Binding-site contacts:
Ligand atom C1 contacts residue ASN167 of chain 1.E at 1.5 Å.
Ligand atom C6 contacts residue VAL144 of chain 1.E at 4.4 Å (hydrophobic).
Ligand atom C3 contacts residue ASN167 of chain 1.E at 3.8 Å.
Ligand atom C5 contacts residue ASN167 of chain 1.E at 3.7 Å.
Ligand atom C7 contacts residue ASN167 of chain 1.E at 3.3 Å.
Ligand atom C7 contacts residue THR168 of chain 1.E at 3.8 Å.
Ligand atom C1 contacts residue ARG162 of chain 1.E at 3.7 Å.
Ligand atom O5 contacts residue ARG162 of chain 1.E at 3.5 Å (salt-bridge).
Ligand atom C8 contacts residue ASN167 of chain 1.E at 3.3 Å.
Ligand atom C8 contacts residue THR168 of chain 1.E at 3.4 Å.
Ligand atom N2 contacts residue THR168 of chain 1.E at 3.2 Å (h-bond).
Ligand atom C1 contacts residue THR168 of chain 1.E at 4.3 Å.
Ligand atom O7 contacts residue ARG278 of chain 1.A at 2.9 Å (salt-bridge).
Ligand atom O7 contacts residue ASN167 of chain 1.E at 3.5 Å (h-bond).
Ligand atom N2 contacts residue ASN167 of chain 1.E at 2.8 Å (h-bond).
Ligand atom C5 contacts residue ARG162 of chain 1.E at 4.4 Å.
Ligand atom C8 contacts residue ILE164 of chain 1.E at 4.1 Å (hydrophobic).
Ligand atom O5 contacts residue ASN167 of chain 1.E at 2.4 Å (h-bond).
Ligand atom C4 contacts residue ASN167 of chain 1.E at 4.3 Å.
Ligand atom C2 contacts residue ASN167 of chain 1.E at 2.5 Å.
Ligand atom C7 contacts residue ARG278 of chain 1.A at 3.5 Å.
Ligand atom C2 contacts residue THR168 of chain 1.E at 4.3 Å.
Ligand atom C8 contacts residue ARG278 of chain 1.A at 3.5 Å.

Sequence of chain 1.A:
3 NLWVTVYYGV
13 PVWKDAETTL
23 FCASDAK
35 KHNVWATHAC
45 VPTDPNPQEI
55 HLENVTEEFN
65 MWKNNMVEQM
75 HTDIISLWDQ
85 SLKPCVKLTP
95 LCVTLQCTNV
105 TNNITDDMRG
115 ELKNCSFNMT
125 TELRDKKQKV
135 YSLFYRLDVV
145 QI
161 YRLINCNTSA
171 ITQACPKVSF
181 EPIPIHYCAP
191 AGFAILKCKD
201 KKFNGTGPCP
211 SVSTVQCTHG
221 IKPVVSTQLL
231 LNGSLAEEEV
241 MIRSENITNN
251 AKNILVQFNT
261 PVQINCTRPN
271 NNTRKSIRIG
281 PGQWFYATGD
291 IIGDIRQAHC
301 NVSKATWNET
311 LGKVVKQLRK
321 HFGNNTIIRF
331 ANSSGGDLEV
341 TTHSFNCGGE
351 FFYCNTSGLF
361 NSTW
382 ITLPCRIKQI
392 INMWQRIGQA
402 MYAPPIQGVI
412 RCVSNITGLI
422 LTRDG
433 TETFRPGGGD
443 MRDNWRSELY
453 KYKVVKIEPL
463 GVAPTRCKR

This protein binds this small molecule.
Small molecule (SMILES): CC(=O)N[C@H]1[C@H](O[C@H]2[C@H](O)[C@@H](NC(C)=O)CO[C@@H]2CO)O[C@H](CO)[C@@H](O)[C@@H]1O

Sequence of chain 1.E:
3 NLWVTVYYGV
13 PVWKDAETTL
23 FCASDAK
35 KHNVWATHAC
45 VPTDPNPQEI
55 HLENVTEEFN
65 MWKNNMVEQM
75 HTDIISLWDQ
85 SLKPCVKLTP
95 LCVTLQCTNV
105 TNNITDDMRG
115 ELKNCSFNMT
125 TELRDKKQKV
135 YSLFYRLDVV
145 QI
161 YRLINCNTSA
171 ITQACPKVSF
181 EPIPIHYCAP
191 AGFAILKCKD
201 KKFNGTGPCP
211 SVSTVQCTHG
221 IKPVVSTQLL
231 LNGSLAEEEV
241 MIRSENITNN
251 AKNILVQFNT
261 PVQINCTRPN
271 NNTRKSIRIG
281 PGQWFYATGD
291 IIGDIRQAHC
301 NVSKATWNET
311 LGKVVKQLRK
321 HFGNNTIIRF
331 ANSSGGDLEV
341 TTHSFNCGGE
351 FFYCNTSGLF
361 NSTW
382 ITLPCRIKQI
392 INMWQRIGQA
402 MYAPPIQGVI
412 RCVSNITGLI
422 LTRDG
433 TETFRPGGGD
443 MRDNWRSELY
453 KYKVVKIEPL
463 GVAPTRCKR